The protein below binds the small molecule below.
Small molecule (SMILES): O=P(O)(O)O[C@@H]1[C@H](O)[C@H](O)[C@@H](OP(=O)(O)O)[C@H](OP(=O)(O)O)[C@H]1O

Binding-site contacts:
Ligand atom O11 contacts residue LYS13 of chain 1.A at 3.4 Å.
Ligand atom O5 contacts residue SER22 of chain 1.A at 3.8 Å.
Ligand atom O13 contacts residue LYS13 of chain 1.A at 4.4 Å.
Ligand atom O6 contacts residue SER22 of chain 1.A at 4.2 Å.
Ligand atom O12 contacts residue LYS6 of chain 1.A at 3.1 Å (salt-bridge).
Ligand atom O52 contacts residue LYS24 of chain 1.A at 3.7 Å.
Ligand atom O52 contacts residue SER22 of chain 1.A at 3.3 Å.
Ligand atom O6 contacts residue LYS23 of chain 1.A at 4.2 Å.
Ligand atom O43 contacts residue LYS24 of chain 1.A at 4.5 Å.
Ligand atom O51 contacts residue SER22 of chain 1.A at 4.2 Å.
Ligand atom C1 contacts residue SER9 of chain 1.A at 4.4 Å.
Ligand atom C1 contacts residue LYS6 of chain 1.A at 3.9 Å.
Ligand atom C2 contacts residue LYS6 of chain 1.A at 3.4 Å.
Ligand atom P5 contacts residue SER22 of chain 1.A at 4.0 Å.
Ligand atom O1 contacts residue SER9 of chain 1.A at 3.1 Å (h-bond).
Ligand atom O5 contacts residue LYS23 of chain 1.A at 3.8 Å.
Ligand atom O41 contacts residue LYS24 of chain 1.A at 3.4 Å.
Ligand atom C4 contacts residue LYS23 of chain 1.A at 4.4 Å.
Ligand atom O41 contacts residue LYS23 of chain 1.A at 4.3 Å.
Ligand atom O13 contacts residue SER9 of chain 1.A at 3.3 Å (h-bond).
Ligand atom O42 contacts residue LYS23 of chain 1.A at 3.1 Å (salt-bridge).
Ligand atom C6 contacts residue LYS23 of chain 1.A at 4.1 Å.
Ligand atom O13 contacts residue LYS6 of chain 1.A at 3.6 Å (salt-bridge).
Ligand atom P1 contacts residue SER9 of chain 1.A at 3.8 Å.
Ligand atom O13 contacts residue SER10 of chain 1.A at 4.0 Å.
Ligand atom O6 contacts residue SER9 of chain 1.A at 4.2 Å.
Ligand atom C6 contacts residue SER9 of chain 1.A at 4.5 Å.
Ligand atom P1 contacts residue LYS6 of chain 1.A at 3.5 Å.
Ligand atom O1 contacts residue LYS6 of chain 1.A at 3.2 Å (salt-bridge).
Ligand atom O2 contacts residue LYS23 of chain 1.A at 3.8 Å.
Ligand atom O2 contacts residue LYS6 of chain 1.A at 3.1 Å (salt-bridge).

Sequence of chain 1.A:
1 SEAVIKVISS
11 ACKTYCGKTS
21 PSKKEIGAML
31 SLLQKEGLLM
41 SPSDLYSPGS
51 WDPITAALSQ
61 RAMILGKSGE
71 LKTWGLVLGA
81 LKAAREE